Binding-site contacts:
Ligand atom C2 contacts residue TYR94 of chain 1.A at 4.2 Å (hydrophobic).
Ligand atom P contacts residue TYR94 of chain 1.A at 4.5 Å.
Ligand atom O1 contacts residue SER95 of chain 1.A at 2.5 Å (h-bond).
Ligand atom C6 contacts residue PHE166 of chain 1.A at 4.1 Å (hydrophobic).
Ligand atom C2 contacts residue GLY292 of chain 1.A at 4.2 Å.
Ligand atom C1 contacts residue LYS98 of chain 1.A at 4.2 Å.
Ligand atom C2 contacts residue GLY293 of chain 1.A at 4.0 Å.
Ligand atom O1 contacts residue MET385 of chain 1.A at 4.1 Å.
Ligand atom C5 contacts residue ASP182 of chain 1.A at 4.0 Å.
Ligand atom O1 contacts residue TYR211 of chain 1.A at 3.3 Å.
Ligand atom P contacts residue TYR211 of chain 1.A at 3.9 Å.
Ligand atom O2 contacts residue TYR94 of chain 1.A at 3.3 Å.
Ligand atom C1 contacts residue TYR211 of chain 1.A at 4.5 Å (hydrophobic).
Ligand atom C6 contacts residue ASP182 of chain 1.A at 4.2 Å.
Ligand atom O2 contacts residue MET385 of chain 1.A at 2.8 Å (h-bond).
Ligand atom C2 contacts residue TYR164 of chain 1.A at 4.0 Å (hydrophobic).
Ligand atom C3 contacts residue TYR164 of chain 1.A at 3.8 Å (hydrophobic).
Ligand atom O2 contacts residue GLY384 of chain 1.A at 3.5 Å.
Ligand atom C2 contacts residue MET385 of chain 1.A at 4.4 Å (hydrophobic).
Ligand atom C7 contacts residue GLY383 of chain 1.A at 4.1 Å.
Ligand atom C1 contacts residue TYR164 of chain 1.A at 3.9 Å (hydrophobic).
Ligand atom C4 contacts residue MET385 of chain 1.A at 3.7 Å (hydrophobic).
Ligand atom C7 contacts residue MET385 of chain 1.A at 3.9 Å (hydrophobic).
Ligand atom C1 contacts residue PHE166 of chain 1.A at 4.1 Å (hydrophobic).
Ligand atom C1 contacts residue SER95 of chain 1.A at 2.6 Å.
Ligand atom C7 contacts residue SER95 of chain 1.A at 3.2 Å.
Ligand atom C2 contacts residue SER95 of chain 1.A at 3.3 Å.
Ligand atom C7 contacts residue TYR211 of chain 1.A at 3.7 Å (hydrophobic).
Ligand atom C7 contacts residue GLY384 of chain 1.A at 4.3 Å.
Ligand atom C5 contacts residue PHE166 of chain 1.A at 4.4 Å (hydrophobic).
Ligand atom C4 contacts residue PHE166 of chain 1.A at 4.1 Å (hydrophobic).
Ligand atom P contacts residue MET385 of chain 1.A at 4.0 Å.
Ligand atom O2 contacts residue SER95 of chain 1.A at 2.5 Å (h-bond).
Ligand atom P contacts residue SER95 of chain 1.A at 1.6 Å.
Ligand atom P contacts residue LYS98 of chain 1.A at 4.2 Å.
Ligand atom C3 contacts residue PHE166 of chain 1.A at 4.2 Å (hydrophobic).
Ligand atom C3 contacts residue GLY293 of chain 1.A at 4.5 Å.

Sequence of chain 1.A:
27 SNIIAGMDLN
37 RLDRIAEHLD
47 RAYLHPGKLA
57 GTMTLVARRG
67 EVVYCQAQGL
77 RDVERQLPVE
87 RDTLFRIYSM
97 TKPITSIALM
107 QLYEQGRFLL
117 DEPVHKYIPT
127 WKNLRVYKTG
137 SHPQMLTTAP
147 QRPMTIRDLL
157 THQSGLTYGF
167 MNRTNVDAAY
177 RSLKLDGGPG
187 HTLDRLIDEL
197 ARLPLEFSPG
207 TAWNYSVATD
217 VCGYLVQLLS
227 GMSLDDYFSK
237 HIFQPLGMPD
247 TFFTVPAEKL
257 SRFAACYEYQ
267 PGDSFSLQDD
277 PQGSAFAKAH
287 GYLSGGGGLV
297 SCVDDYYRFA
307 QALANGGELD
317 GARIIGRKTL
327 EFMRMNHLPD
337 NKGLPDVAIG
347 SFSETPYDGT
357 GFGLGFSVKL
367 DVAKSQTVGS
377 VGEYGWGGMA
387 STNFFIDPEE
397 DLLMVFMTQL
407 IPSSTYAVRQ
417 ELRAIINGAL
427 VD

This protein binds this small molecule.
Small molecule (SMILES): CCCCCC[P](=O)(O)OC